Binding-site contacts:
Ligand atom C21 contacts residue VAL232 of chain 1.B at 3.9 Å (hydrophobic).
Ligand atom C27 contacts residue PRO266 of chain 1.B at 3.8 Å (hydrophobic).
Ligand atom N11 contacts residue PHE283 of chain 1.B at 3.1 Å.
Ligand atom O20 contacts residue PHE283 of chain 1.B at 3.4 Å.
Ligand atom C4 contacts residue MET267 of chain 1.B at 3.9 Å (hydrophobic).
Ligand atom N9 contacts residue TYR247 of chain 1.B at 2.6 Å (h-bond).
Ligand atom C21 contacts residue GLN280 of chain 1.B at 3.9 Å.
Ligand atom N10 contacts residue MET267 of chain 1.B at 3.7 Å.
Ligand atom N1 contacts residue PHE283 of chain 1.B at 3.2 Å.
Ligand atom C8 contacts residue MET267 of chain 1.B at 3.6 Å (hydrophobic).
Ligand atom C15 contacts residue PHE283 of chain 1.B at 3.7 Å (hydrophobic).
Ligand atom N6 contacts residue MET267 of chain 1.B at 3.5 Å (h-bond).
Ligand atom N9 contacts residue GLY279 of chain 1.B at 3.6 Å.
Ligand atom C16 contacts residue LEU229 of chain 1.B at 3.7 Å (hydrophobic).
Ligand atom N7 contacts residue MET267 of chain 1.B at 3.5 Å.
Ligand atom C3 contacts residue GLN280 of chain 1.B at 3.6 Å.
Ligand atom N10 contacts residue GLY279 of chain 1.B at 3.3 Å.
Ligand atom C30 contacts residue GLY279 of chain 1.B at 3.4 Å.
Ligand atom C26 contacts residue GLU275 of chain 1.B at 3.7 Å.
Ligand atom N18 contacts residue ILE246 of chain 1.B at 3.7 Å.
Ligand atom C8 contacts residue GLY279 of chain 1.B at 3.4 Å.
Ligand atom C5 contacts residue TYR247 of chain 1.B at 3.3 Å (hydrophobic).
Ligand atom C26 contacts residue GLY279 of chain 1.B at 3.6 Å.
Ligand atom C5 contacts residue MET267 of chain 1.B at 3.6 Å (hydrophobic).
Ligand atom C12 contacts residue GLN280 of chain 1.B at 3.9 Å.
Ligand atom C29 contacts residue PRO266 of chain 1.B at 3.6 Å (hydrophobic).
Ligand atom N1 contacts residue MET267 of chain 1.B at 3.4 Å (h-bond).
Ligand atom O14 contacts residue GLN280 of chain 1.B at 2.9 Å (h-bond).
Ligand atom C4 contacts residue PHE283 of chain 1.B at 3.5 Å (hydrophobic).
Ligand atom C2 contacts residue MET267 of chain 1.B at 3.2 Å (hydrophobic).
Ligand atom N18 contacts residue PHE283 of chain 1.B at 3.8 Å.
Ligand atom C13 contacts residue PHE283 of chain 1.B at 3.6 Å (hydrophobic).
Ligand atom C19 contacts residue PHE250 of chain 1.B at 3.8 Å (hydrophobic).
Ligand atom N17 contacts residue ILE246 of chain 1.B at 3.6 Å.
Ligand atom C3 contacts residue TYR247 of chain 1.B at 3.4 Å (hydrophobic).
Ligand atom C5 contacts residue GLY279 of chain 1.B at 3.8 Å.
Ligand atom C27 contacts residue GLU275 of chain 1.B at 3.5 Å.
Ligand atom O28 contacts residue GLU275 of chain 1.B at 3.1 Å.
Ligand atom C21 contacts residue ILE246 of chain 1.B at 3.8 Å (hydrophobic).
Ligand atom N6 contacts residue GLY279 of chain 1.B at 3.8 Å.

Sequence of chain 1.B:
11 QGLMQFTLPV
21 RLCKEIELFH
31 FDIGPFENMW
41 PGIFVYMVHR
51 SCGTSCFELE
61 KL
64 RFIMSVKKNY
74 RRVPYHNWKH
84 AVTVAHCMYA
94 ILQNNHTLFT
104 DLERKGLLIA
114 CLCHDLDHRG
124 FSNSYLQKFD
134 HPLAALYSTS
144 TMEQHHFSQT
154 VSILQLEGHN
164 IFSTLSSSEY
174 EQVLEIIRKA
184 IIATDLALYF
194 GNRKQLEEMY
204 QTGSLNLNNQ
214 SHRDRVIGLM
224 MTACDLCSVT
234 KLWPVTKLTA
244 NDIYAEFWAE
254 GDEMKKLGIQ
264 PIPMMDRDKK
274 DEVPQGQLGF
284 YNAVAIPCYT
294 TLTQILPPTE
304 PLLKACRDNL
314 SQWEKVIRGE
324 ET

This protein binds this small molecule.
Small molecule (SMILES): Cn1ncc(C(=O)N2CCC2)c1C(=O)Nc1cc2nc(N3CCOCC3)nn2cn1